Binding-site contacts:
Ligand atom C3 contacts residue LEU234 of chain 1.A at 3.6 Å (hydrophobic).
Ligand atom C11 contacts residue ARG220 of chain 1.A at 3.8 Å.
Ligand atom C11 contacts residue SO41 of chain 1.I at 3.9 Å.
Ligand atom C contacts residue THR221 of chain 1.A at 4.0 Å.
Ligand atom C contacts residue SO41 of chain 1.I at 3.2 Å.
Ligand atom C4 contacts residue LEU238 of chain 1.A at 4.0 Å (hydrophobic).
Ligand atom C4 contacts residue PHE223 of chain 1.A at 3.8 Å (hydrophobic).
Ligand atom C4 contacts residue LEU222 of chain 1.A at 3.7 Å (hydrophobic).
Ligand atom C2 contacts residue LEU234 of chain 1.A at 4.1 Å (hydrophobic).
Ligand atom C1 contacts residue LEU222 of chain 1.A at 4.2 Å (hydrophobic).
Ligand atom N1 contacts residue SO41 of chain 1.I at 3.4 Å (h-bond).
Ligand atom C8 contacts residue MET268 of chain 1.A at 4.2 Å (hydrophobic).
Ligand atom C4 contacts residue LEU234 of chain 1.A at 3.9 Å (hydrophobic).
Ligand atom C7 contacts residue LEU238 of chain 1.A at 4.3 Å (hydrophobic).
Ligand atom C6 contacts residue SO41 of chain 1.I at 3.4 Å.
Ligand atom C2 contacts residue LEU222 of chain 1.A at 3.6 Å (hydrophobic).
Ligand atom C7 contacts residue VAL273 of chain 1.A at 4.3 Å (hydrophobic).
Ligand atom C6 contacts residue LEU222 of chain 1.A at 3.9 Å (hydrophobic).
Ligand atom C7 contacts residue MET268 of chain 1.A at 3.9 Å (hydrophobic).
Ligand atom C10 contacts residue ARG237 of chain 1.A at 3.9 Å.
Ligand atom C5 contacts residue LEU222 of chain 1.A at 3.9 Å (hydrophobic).
Ligand atom C9 contacts residue ARG237 of chain 1.A at 4.2 Å.
Ligand atom N contacts residue PRO224 of chain 1.A at 3.9 Å.
Ligand atom C11 contacts residue THR221 of chain 1.A at 3.7 Å.
Ligand atom C12 contacts residue THR221 of chain 1.A at 3.2 Å.
Ligand atom C3 contacts residue LEU222 of chain 1.A at 4.1 Å (hydrophobic).
Ligand atom C8 contacts residue ARG237 of chain 1.A at 4.0 Å.
Ligand atom N2 contacts residue SO41 of chain 1.I at 3.5 Å (h-bond).
Ligand atom C10 contacts residue LEU234 of chain 1.A at 4.0 Å (hydrophobic).
Ligand atom C12 contacts residue PRO224 of chain 1.A at 3.6 Å (hydrophobic).
Ligand atom N contacts residue LEU222 of chain 1.A at 3.0 Å (h-bond).
Ligand atom C1 contacts residue SO41 of chain 1.I at 4.0 Å.
Ligand atom C contacts residue LEU222 of chain 1.A at 4.1 Å (hydrophobic).
Ligand atom N contacts residue THR221 of chain 1.A at 3.0 Å (h-bond).
Ligand atom N contacts residue SO41 of chain 1.I at 3.0 Å (h-bond).
Ligand atom C5 contacts residue LEU238 of chain 1.A at 4.3 Å (hydrophobic).
Ligand atom C12 contacts residue ARG220 of chain 1.A at 4.3 Å.
Ligand atom N2 contacts residue THR221 of chain 1.A at 4.3 Å.
Ligand atom C5 contacts residue VAL273 of chain 1.A at 4.3 Å (hydrophobic).

This protein binds this small molecule.
Small molecule (SMILES): [H]/N=C(\NCC)NC12CC3CC(CC(C3)C1)C2

Sequence of chain 1.A:
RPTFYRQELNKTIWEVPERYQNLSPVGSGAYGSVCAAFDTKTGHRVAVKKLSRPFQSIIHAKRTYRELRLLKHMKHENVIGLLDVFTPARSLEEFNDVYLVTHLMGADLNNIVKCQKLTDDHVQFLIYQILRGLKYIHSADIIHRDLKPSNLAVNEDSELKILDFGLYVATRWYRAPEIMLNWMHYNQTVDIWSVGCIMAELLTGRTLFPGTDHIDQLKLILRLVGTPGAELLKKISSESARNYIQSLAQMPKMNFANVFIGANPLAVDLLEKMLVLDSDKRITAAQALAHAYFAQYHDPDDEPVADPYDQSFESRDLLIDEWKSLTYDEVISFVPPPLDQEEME